The protein below binds the small molecule below.
Small molecule (SMILES): CCCC[C@@H](C=O)NC(=O)[C@H](CC(C)C)NC(=O)[C@H](CC(C)C)NC(C)=O

Sequence of chain 1.I:
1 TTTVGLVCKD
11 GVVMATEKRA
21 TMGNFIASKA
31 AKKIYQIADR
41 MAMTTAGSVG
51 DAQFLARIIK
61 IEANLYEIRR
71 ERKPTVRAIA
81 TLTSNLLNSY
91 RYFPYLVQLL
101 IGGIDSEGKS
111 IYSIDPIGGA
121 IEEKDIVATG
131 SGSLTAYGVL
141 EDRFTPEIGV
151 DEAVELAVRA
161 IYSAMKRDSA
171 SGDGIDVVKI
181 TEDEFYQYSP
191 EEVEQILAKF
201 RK

Binding-site contacts:
Ligand atom CA3 contacts residue THR1 of chain 1.I at 2.3 Å.
Ligand atom CD4 contacts residue GLY47 of chain 1.I at 3.8 Å.
Ligand atom C25 contacts residue MET22 of chain 1.I at 3.5 Å (hydrophobic).
Ligand atom C3 contacts residue ARG19 of chain 1.I at 3.6 Å.
Ligand atom CB1 contacts residue VAL49 of chain 1.I at 3.6 Å (hydrophobic).
Ligand atom CB3 contacts residue ALA46 of chain 1.I at 4.0 Å (hydrophobic).
Ligand atom CE3 contacts residue LYS33 of chain 1.I at 3.9 Å.
Ligand atom N1 contacts residue MET22 of chain 1.I at 3.7 Å.
Ligand atom N3 contacts residue GLY47 of chain 1.I at 2.9 Å (h-bond).
Ligand atom O1 contacts residue VAL49 of chain 1.I at 3.0 Å (h-bond).
Ligand atom CD2 contacts residue ALA27 of chain 1.I at 3.7 Å (hydrophobic).
Ligand atom C19 contacts residue LYS33 of chain 1.I at 3.6 Å.
Ligand atom CB3 contacts residue GLY47 of chain 1.I at 3.8 Å.
Ligand atom CG1 contacts residue ASP115 of chain 1.J at 3.4 Å.
Ligand atom N1 contacts residue THR21 of chain 1.I at 3.3 Å (h-bond).
Ligand atom CB1 contacts residue ASP115 of chain 1.J at 3.7 Å.
Ligand atom N2 contacts residue THR21 of chain 1.I at 3.0 Å (h-bond).
Ligand atom O3 contacts residue THR1 of chain 1.I at 2.1 Å (h-bond).
Ligand atom CB2 contacts residue GLY47 of chain 1.I at 3.9 Å.
Ligand atom CA3 contacts residue LYS33 of chain 1.I at 3.8 Å.
Ligand atom N3 contacts residue THR1 of chain 1.I at 3.3 Å (h-bond).
Ligand atom CA1 contacts residue THR21 of chain 1.I at 3.0 Å.
Ligand atom CD1 contacts residue GLY119 of chain 1.J at 3.8 Å.
Ligand atom O1 contacts residue GLY47 of chain 1.I at 3.8 Å.
Ligand atom C19 contacts residue THR45 of chain 1.I at 3.5 Å.
Ligand atom C3 contacts residue THR1 of chain 1.I at 1.2 Å.
Ligand atom CB3 contacts residue THR45 of chain 1.I at 3.6 Å.
Ligand atom CD1 contacts residue ASP115 of chain 1.J at 2.9 Å.
Ligand atom CE3 contacts residue VAL49 of chain 1.I at 3.7 Å (hydrophobic).
Ligand atom CA2 contacts residue GLY47 of chain 1.I at 3.1 Å.
Ligand atom C1 contacts residue THR21 of chain 1.I at 3.6 Å.
Ligand atom CG3 contacts residue THR45 of chain 1.I at 3.6 Å.
Ligand atom CB3 contacts residue THR1 of chain 1.I at 2.5 Å.
Ligand atom C2 contacts residue GLY47 of chain 1.I at 3.4 Å.
Ligand atom C1 contacts residue VAL49 of chain 1.I at 3.8 Å (hydrophobic).
Ligand atom O2 contacts residue THR21 of chain 1.I at 3.0 Å (h-bond).
Ligand atom C3 contacts residue LYS33 of chain 1.I at 3.3 Å.
Ligand atom CG3 contacts residue GLY47 of chain 1.I at 3.5 Å.
Ligand atom O2 contacts residue ALA20 of chain 1.I at 3.4 Å.
Ligand atom O1 contacts residue SER48 of chain 1.I at 3.5 Å.

Sequence of chain 1.J:
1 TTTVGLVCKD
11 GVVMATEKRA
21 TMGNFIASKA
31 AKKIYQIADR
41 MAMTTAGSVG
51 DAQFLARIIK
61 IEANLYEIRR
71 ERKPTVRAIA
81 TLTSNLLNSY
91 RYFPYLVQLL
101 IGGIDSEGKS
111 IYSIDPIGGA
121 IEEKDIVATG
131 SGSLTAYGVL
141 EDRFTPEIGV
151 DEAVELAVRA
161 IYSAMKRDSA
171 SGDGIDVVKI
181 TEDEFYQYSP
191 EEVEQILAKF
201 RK